Sequence of chain 1.A:
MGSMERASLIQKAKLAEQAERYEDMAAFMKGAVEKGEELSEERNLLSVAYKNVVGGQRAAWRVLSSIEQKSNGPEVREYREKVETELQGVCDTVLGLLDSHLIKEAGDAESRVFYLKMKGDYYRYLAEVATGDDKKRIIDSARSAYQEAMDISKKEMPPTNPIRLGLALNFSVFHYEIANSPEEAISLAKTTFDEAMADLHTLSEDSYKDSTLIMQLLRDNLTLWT

Binding-site contacts:
Ligand atom O2P contacts residue ARG61 of chain 1.A at 2.8 Å (salt-bridge).
Ligand atom C contacts residue GLU19 of chain 1.A at 3.7 Å.
Ligand atom CA contacts residue ASN55 of chain 1.A at 3.4 Å.
Ligand atom P contacts residue ARG134 of chain 1.A at 3.7 Å.
Ligand atom O1P contacts residue ARG134 of chain 1.A at 2.8 Å (salt-bridge).
Ligand atom O3P contacts residue ARG134 of chain 1.A at 2.8 Å (salt-bridge).
Ligand atom CG contacts residue V3B1 of chain 1.D at 3.4 Å.
Ligand atom CB contacts residue TRP235 of chain 1.A at 3.7 Å (hydrophobic).
Ligand atom CA contacts residue ASN180 of chain 1.A at 3.4 Å.
Ligand atom CA contacts residue ASN231 of chain 1.A at 3.6 Å.
Ligand atom N contacts residue GLU19 of chain 1.A at 2.7 Å (salt-bridge).
Ligand atom CG1 contacts residue GLY176 of chain 1.A at 3.7 Å.
Ligand atom N contacts residue VAL51 of chain 1.A at 3.7 Å.
Ligand atom CB contacts residue ASN180 of chain 1.A at 3.4 Å.
Ligand atom P contacts residue ARG61 of chain 1.A at 3.7 Å.
Ligand atom C contacts residue ASN180 of chain 1.A at 3.6 Å.
Ligand atom N contacts residue ASN180 of chain 1.A at 2.9 Å (h-bond).
Ligand atom CD contacts residue LEU227 of chain 1.A at 3.8 Å (hydrophobic).
Ligand atom CB contacts residue GLU187 of chain 1.A at 3.2 Å.
Ligand atom C contacts residue ASN55 of chain 1.A at 3.5 Å.
Ligand atom N contacts residue LEU234 of chain 1.A at 3.6 Å.
Ligand atom O contacts residue VAL51 of chain 1.A at 3.6 Å.
Ligand atom O contacts residue GLU187 of chain 1.A at 3.5 Å (salt-bridge).
Ligand atom CA contacts residue GLU19 of chain 1.A at 3.2 Å.
Ligand atom N contacts residue LEU179 of chain 1.A at 3.6 Å.
Ligand atom C contacts residue ASN231 of chain 1.A at 3.7 Å.
Ligand atom O contacts residue VAL183 of chain 1.A at 3.6 Å.
Ligand atom O contacts residue VAL51 of chain 1.A at 3.7 Å.
Ligand atom P contacts residue TYR135 of chain 1.A at 3.7 Å.
Ligand atom O1P contacts residue ARG61 of chain 1.A at 2.8 Å (salt-bridge).
Ligand atom O contacts residue ASN231 of chain 1.A at 2.9 Å (h-bond).
Ligand atom C contacts residue GLU19 of chain 1.A at 2.8 Å.
Ligand atom O3P contacts residue TYR135 of chain 1.A at 2.5 Å (h-bond).
Ligand atom N contacts residue ASN231 of chain 1.A at 3.0 Å (h-bond).
Ligand atom CB contacts residue VAL51 of chain 1.A at 3.5 Å (hydrophobic).
Ligand atom O contacts residue GLU19 of chain 1.A at 3.3 Å (salt-bridge).
Ligand atom O contacts residue LYS54 of chain 1.A at 3.7 Å.
Ligand atom O contacts residue ASN55 of chain 1.A at 3.0 Å (h-bond).
Ligand atom CB contacts residue ASN55 of chain 1.A at 3.5 Å.
Ligand atom OG contacts residue ASN47 of chain 1.A at 3.5 Å.

This small molecule binds to this protein.
Small molecule (SMILES): CC[C@H](C)[C@H](NC(=O)[C@H](COP(=O)(O)O)NC(=O)CNC(=O)[C@H](C)N)C(=O)N1CCC[C@H]1C(=O)NCC(=O)N[C@@H](C)C(=O)N[C@@H](C)C(=O)N[C@H](C=O)CO